This small molecule binds to this protein.
Small molecule (SMILES): O=C(O)[C@@H](O)[C@H](O)[C@H](O)[C@@H](O)CO

Binding-site contacts:
Ligand atom CAI contacts residue ARG175 of chain 1.A at 3.7 Å.
Ligand atom OAC contacts residue ARG175 of chain 1.A at 3.0 Å (salt-bridge).
Ligand atom OAE contacts residue ARG154 of chain 1.A at 3.0 Å (salt-bridge).
Ligand atom OAA contacts residue ARG175 of chain 1.A at 2.9 Å (salt-bridge).
Ligand atom OAA contacts residue ASN215 of chain 1.A at 2.9 Å (h-bond).
Ligand atom OAA contacts residue PHE198 of chain 1.A at 3.7 Å.
Ligand atom OAE contacts residue SER96 of chain 1.A at 3.8 Å.
Ligand atom OAD contacts residue GLY39 of chain 1.A at 3.7 Å.
Ligand atom OAG contacts residue PHE198 of chain 1.A at 2.9 Å.
Ligand atom CAK contacts residue ASN151 of chain 1.A at 3.7 Å.
Ligand atom CAJ contacts residue ASP78 of chain 1.A at 3.1 Å.
Ligand atom CAI contacts residue PHE198 of chain 1.A at 3.8 Å (hydrophobic).
Ligand atom OAA contacts residue ARG154 of chain 1.A at 3.0 Å (salt-bridge).
Ligand atom CAL contacts residue SER96 of chain 1.A at 3.7 Å.
Ligand atom CAM contacts residue ASN151 of chain 1.A at 3.9 Å.
Ligand atom OAE contacts residue ASN215 of chain 1.A at 2.7 Å (h-bond).
Ligand atom CAI contacts residue ARG154 of chain 1.A at 3.8 Å.
Ligand atom OAF contacts residue SER96 of chain 1.A at 2.4 Å (h-bond).
Ligand atom CAI contacts residue ASN215 of chain 1.A at 3.8 Å.
Ligand atom OAG contacts residue LEU40 of chain 1.A at 3.9 Å.
Ligand atom OAF contacts residue ASP78 of chain 1.A at 2.6 Å (salt-bridge).
Ligand atom OAB contacts residue LEU40 of chain 1.A at 3.1 Å (h-bond).
Ligand atom CAH contacts residue PHE242 of chain 1.A at 3.7 Å (hydrophobic).
Ligand atom OAE contacts residue ASN151 of chain 1.A at 3.0 Å (h-bond).
Ligand atom OAA contacts residue MET177 of chain 1.A at 3.9 Å.
Ligand atom CAK contacts residue MET177 of chain 1.A at 3.8 Å (hydrophobic).
Ligand atom CAL contacts residue ASP78 of chain 1.A at 3.2 Å.
Ligand atom CAH contacts residue PHE94 of chain 1.A at 4.0 Å (hydrophobic).
Ligand atom CAI contacts residue MET177 of chain 1.A at 3.6 Å (hydrophobic).
Ligand atom OAF contacts residue PHE242 of chain 1.A at 3.6 Å.
Ligand atom CAK contacts residue ASN215 of chain 1.A at 3.8 Å.
Ligand atom OAE contacts residue MET177 of chain 1.A at 4.0 Å.
Ligand atom CAM contacts residue SER96 of chain 1.A at 3.8 Å.
Ligand atom CAK contacts residue SER96 of chain 1.A at 3.4 Å.
Ligand atom OAB contacts residue GLY39 of chain 1.A at 3.4 Å (h-bond).
Ligand atom OAD contacts residue ASP78 of chain 1.A at 2.8 Å (salt-bridge).
Ligand atom OAB contacts residue PHE94 of chain 1.A at 3.2 Å.
Ligand atom OAC contacts residue MET177 of chain 1.A at 3.5 Å.
Ligand atom OAC contacts residue PHE198 of chain 1.A at 3.7 Å.
Ligand atom CAH contacts residue LEU40 of chain 1.A at 3.3 Å (hydrophobic).

Sequence of chain 1.A:
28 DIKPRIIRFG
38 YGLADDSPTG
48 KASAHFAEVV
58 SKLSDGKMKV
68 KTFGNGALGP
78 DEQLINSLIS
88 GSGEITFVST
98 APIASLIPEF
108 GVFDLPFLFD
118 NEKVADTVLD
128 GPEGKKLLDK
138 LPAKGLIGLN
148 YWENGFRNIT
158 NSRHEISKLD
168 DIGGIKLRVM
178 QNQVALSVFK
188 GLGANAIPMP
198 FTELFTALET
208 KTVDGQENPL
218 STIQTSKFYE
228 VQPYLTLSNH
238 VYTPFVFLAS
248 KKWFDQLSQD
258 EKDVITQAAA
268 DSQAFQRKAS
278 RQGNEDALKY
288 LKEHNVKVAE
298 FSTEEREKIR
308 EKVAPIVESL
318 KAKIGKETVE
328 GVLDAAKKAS